The protein below binds the small molecule below.
Small molecule (SMILES): Cc1cc(C)nc(/C(N)=N/c2nc(-c3ccccn3)cc3ccccc23)n1

Binding-site contacts:
Ligand atom C7 contacts residue 0831 of chain 1.L at 3.5 Å.
Ligand atom N2 contacts residue TYR186 of chain 1.C at 3.8 Å.
Ligand atom C4 contacts residue 0831 of chain 1.L at 3.5 Å.
Ligand atom N3 contacts residue 0831 of chain 1.L at 3.5 Å (h-bond).
Ligand atom C5 contacts residue 0831 of chain 1.L at 3.6 Å.
Ligand atom C20 contacts residue 0831 of chain 1.L at 3.3 Å.
Ligand atom C9 contacts residue 0831 of chain 1.L at 3.5 Å.
Ligand atom C11 contacts residue 0831 of chain 1.L at 3.8 Å.
Ligand atom C6 contacts residue 0831 of chain 1.L at 3.5 Å.
Ligand atom C2 contacts residue GLN184 of chain 1.C at 3.6 Å.
Ligand atom C7 contacts residue TYR186 of chain 1.C at 3.1 Å (hydrophobic).
Ligand atom C16 contacts residue 0831 of chain 1.L at 3.5 Å.
Ligand atom C17 contacts residue 0831 of chain 1.L at 3.4 Å.
Ligand atom C19 contacts residue 0831 of chain 1.L at 3.1 Å.
Ligand atom C10 contacts residue 0831 of chain 1.L at 3.6 Å.
Ligand atom C6 contacts residue TYR186 of chain 1.C at 3.1 Å (hydrophobic).
Ligand atom C1 contacts residue 0831 of chain 1.L at 3.4 Å.
Ligand atom C21 contacts residue 0831 of chain 1.L at 3.3 Å.
Ligand atom C15 contacts residue 0831 of chain 1.L at 3.3 Å.
Ligand atom N6 contacts residue TYR186 of chain 1.C at 3.2 Å (h-bond).
Ligand atom C17 contacts residue CYS188 of chain 1.C at 3.5 Å (hydrophobic).
Ligand atom C3 contacts residue 0831 of chain 1.L at 3.6 Å.
Ligand atom N1 contacts residue 0831 of chain 1.L at 3.6 Å.
Ligand atom C20 contacts residue TYR186 of chain 1.C at 3.3 Å (hydrophobic).
Ligand atom N1 contacts residue TYR186 of chain 1.C at 3.8 Å.
Ligand atom C8 contacts residue TYR186 of chain 1.C at 3.4 Å (hydrophobic).
Ligand atom N3 contacts residue TYR186 of chain 1.C at 3.1 Å (h-bond).
Ligand atom N5 contacts residue 0831 of chain 1.L at 3.6 Å.
Ligand atom N6 contacts residue 0831 of chain 1.L at 3.4 Å.
Ligand atom C18 contacts residue CYS188 of chain 1.C at 3.4 Å (hydrophobic).
Ligand atom C21 contacts residue TYR186 of chain 1.C at 3.6 Å (hydrophobic).
Ligand atom C18 contacts residue 0831 of chain 1.L at 3.4 Å.
Ligand atom N4 contacts residue TYR186 of chain 1.C at 3.7 Å.
Ligand atom C12 contacts residue SER164 of chain 1.D at 3.6 Å.
Ligand atom C8 contacts residue 0831 of chain 1.L at 3.5 Å.
Ligand atom C2 contacts residue 0831 of chain 1.L at 3.3 Å.
Ligand atom C1 contacts residue TYR193 of chain 1.C at 3.6 Å (hydrophobic).
Ligand atom N4 contacts residue 0831 of chain 1.L at 3.5 Å.
Ligand atom C3 contacts residue GLN184 of chain 1.C at 3.5 Å.
Ligand atom C19 contacts residue TYR186 of chain 1.C at 3.5 Å (hydrophobic).

Sequence of chain 1.C:
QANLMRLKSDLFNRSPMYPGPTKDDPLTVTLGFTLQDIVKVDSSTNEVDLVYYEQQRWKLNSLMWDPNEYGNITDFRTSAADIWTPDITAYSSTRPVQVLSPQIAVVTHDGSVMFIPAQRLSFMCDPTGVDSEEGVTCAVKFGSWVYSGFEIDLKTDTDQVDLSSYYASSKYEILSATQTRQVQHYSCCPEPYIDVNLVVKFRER

Sequence of chain 1.D:
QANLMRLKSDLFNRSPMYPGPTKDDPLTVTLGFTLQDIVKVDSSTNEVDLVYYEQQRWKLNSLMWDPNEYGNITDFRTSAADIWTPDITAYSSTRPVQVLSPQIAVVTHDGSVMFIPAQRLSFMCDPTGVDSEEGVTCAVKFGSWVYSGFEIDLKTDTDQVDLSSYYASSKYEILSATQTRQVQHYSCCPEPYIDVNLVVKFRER